The protein below binds the small molecule below.
Small molecule (SMILES): CC(C)CCC[C@@H](C)[C@H]1CC[C@H]2[C@@H]3CC=C4C[C@@H](OC(=O)CCC(=O)O)CC[C@]4(C)[C@H]3CC[C@]12C

Binding-site contacts:
Ligand atom CAD contacts residue TRP1260 of chain 1.A at 3.5 Å (hydrophobic).
Ligand atom CAV contacts residue THR1255 of chain 1.A at 4.2 Å.
Ligand atom CAQ contacts residue TRP1260 of chain 1.A at 4.3 Å (hydrophobic).
Ligand atom CAL contacts residue Y011 of chain 1.L at 3.5 Å.
Ligand atom CAE contacts residue TRP1260 of chain 1.A at 3.4 Å (hydrophobic).
Ligand atom CBD contacts residue TRP1260 of chain 1.A at 4.3 Å (hydrophobic).
Ligand atom CAM contacts residue THR1255 of chain 1.A at 4.5 Å.
Ligand atom CAD contacts residue PHE1254 of chain 1.A at 4.4 Å (hydrophobic).
Ligand atom OAW contacts residue THR1255 of chain 1.A at 4.3 Å.
Ligand atom CAM contacts residue Y011 of chain 1.L at 4.0 Å.
Ligand atom CAD contacts residue ALA1257 of chain 1.A at 3.8 Å (hydrophobic).
Ligand atom CAD contacts residue ASN1256 of chain 1.A at 4.0 Å.
Ligand atom OAG contacts residue Y011 of chain 1.L at 4.0 Å.

Sequence of chain 1.A:
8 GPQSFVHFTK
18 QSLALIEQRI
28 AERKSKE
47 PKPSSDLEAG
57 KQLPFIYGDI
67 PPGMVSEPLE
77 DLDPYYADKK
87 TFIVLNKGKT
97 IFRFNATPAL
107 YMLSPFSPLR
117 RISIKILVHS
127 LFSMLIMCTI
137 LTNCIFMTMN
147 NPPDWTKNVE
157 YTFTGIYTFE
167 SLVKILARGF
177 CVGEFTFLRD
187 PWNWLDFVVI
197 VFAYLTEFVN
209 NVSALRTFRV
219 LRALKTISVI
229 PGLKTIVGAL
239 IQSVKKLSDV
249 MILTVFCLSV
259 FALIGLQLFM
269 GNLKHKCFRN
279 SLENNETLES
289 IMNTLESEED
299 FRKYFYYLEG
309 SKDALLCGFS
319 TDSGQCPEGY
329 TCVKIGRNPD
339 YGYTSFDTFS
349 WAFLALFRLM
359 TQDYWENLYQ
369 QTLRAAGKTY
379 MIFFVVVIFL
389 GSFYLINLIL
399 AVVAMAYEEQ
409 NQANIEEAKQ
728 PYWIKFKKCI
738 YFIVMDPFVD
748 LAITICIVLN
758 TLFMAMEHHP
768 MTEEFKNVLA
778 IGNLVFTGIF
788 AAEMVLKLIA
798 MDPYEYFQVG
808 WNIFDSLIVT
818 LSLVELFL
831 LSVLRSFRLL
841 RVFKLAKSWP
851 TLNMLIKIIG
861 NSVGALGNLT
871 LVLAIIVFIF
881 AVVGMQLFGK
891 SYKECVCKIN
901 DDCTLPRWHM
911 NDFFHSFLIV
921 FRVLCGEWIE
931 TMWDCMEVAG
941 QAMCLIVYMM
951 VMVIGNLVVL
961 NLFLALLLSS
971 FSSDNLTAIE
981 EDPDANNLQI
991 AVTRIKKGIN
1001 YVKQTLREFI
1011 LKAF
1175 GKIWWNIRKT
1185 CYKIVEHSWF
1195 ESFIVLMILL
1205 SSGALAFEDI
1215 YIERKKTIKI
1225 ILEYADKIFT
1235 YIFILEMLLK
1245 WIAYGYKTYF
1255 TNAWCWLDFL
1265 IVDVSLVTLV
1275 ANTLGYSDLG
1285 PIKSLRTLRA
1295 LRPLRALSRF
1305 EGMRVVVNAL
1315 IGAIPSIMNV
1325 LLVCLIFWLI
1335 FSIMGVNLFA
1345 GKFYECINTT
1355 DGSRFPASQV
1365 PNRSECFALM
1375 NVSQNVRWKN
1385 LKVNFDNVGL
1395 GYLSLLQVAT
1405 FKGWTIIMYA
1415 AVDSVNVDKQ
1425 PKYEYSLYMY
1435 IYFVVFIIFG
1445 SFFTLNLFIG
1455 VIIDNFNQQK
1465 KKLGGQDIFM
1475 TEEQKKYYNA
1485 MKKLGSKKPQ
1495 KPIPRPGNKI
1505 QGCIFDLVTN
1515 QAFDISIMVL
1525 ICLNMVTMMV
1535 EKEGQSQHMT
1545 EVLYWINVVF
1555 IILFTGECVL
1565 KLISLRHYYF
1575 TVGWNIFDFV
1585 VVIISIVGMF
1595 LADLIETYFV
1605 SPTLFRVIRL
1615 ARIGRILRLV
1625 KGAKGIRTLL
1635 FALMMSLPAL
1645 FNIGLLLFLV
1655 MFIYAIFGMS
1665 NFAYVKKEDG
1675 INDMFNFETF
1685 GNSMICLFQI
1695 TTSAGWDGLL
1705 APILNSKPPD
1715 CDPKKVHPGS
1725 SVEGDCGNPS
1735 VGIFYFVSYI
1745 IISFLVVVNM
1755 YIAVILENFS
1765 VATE